Binding-site contacts:
Ligand atom N7 contacts residue CYS319 of chain 1.B at 3.0 Å (h-bond).
Ligand atom PA contacts residue THR134 of chain 1.A at 3.4 Å.
Ligand atom PG contacts residue CA1 of chain 1.F at 3.2 Å.
Ligand atom O2B contacts residue PHE129 of chain 1.A at 3.7 Å.
Ligand atom N6 contacts residue CYS319 of chain 1.B at 3.1 Å (h-bond).
Ligand atom O2A contacts residue THR134 of chain 1.A at 3.0 Å (h-bond).
Ligand atom O2G contacts residue CA1 of chain 1.F at 2.1 Å.
Ligand atom O2B contacts residue GLY132 of chain 1.A at 3.4 Å (h-bond).
Ligand atom C8 contacts residue LEU320 of chain 1.B at 3.8 Å (hydrophobic).
Ligand atom N7 contacts residue LEU320 of chain 1.B at 3.8 Å.
Ligand atom O2A contacts residue GLY132 of chain 1.A at 3.2 Å.
Ligand atom O5' contacts residue GLY132 of chain 1.A at 3.5 Å.
Ligand atom O1A contacts residue GLN135 of chain 1.A at 3.8 Å.
Ligand atom C5 contacts residue CYS319 of chain 1.B at 3.5 Å (hydrophobic).
Ligand atom O1B contacts residue CA1 of chain 1.F at 2.3 Å.
Ligand atom N7 contacts residue PRO318 of chain 1.B at 3.7 Å.
Ligand atom O3' contacts residue ARG130 of chain 1.A at 3.7 Å.
Ligand atom N6 contacts residue ARG170 of chain 1.A at 3.3 Å (salt-bridge).
Ligand atom N3B contacts residue PHE129 of chain 1.A at 2.8 Å (h-bond).
Ligand atom O1A contacts residue THR134 of chain 1.A at 2.7 Å (h-bond).
Ligand atom C2' contacts residue SER317 of chain 1.B at 3.2 Å.
Ligand atom N1 contacts residue PRO321 of chain 1.B at 3.6 Å.
Ligand atom C8 contacts residue PRO318 of chain 1.B at 3.7 Å (hydrophobic).
Ligand atom O2B contacts residue LYS133 of chain 1.A at 3.6 Å.
Ligand atom C8 contacts residue SER317 of chain 1.B at 3.4 Å.
Ligand atom C5' contacts residue SER317 of chain 1.B at 3.4 Å.
Ligand atom O2B contacts residue ARG130 of chain 1.A at 3.6 Å.
Ligand atom O1G contacts residue ALA293 of chain 1.B at 3.9 Å.
Ligand atom O3G contacts residue HIS294 of chain 1.B at 3.2 Å.
Ligand atom C6 contacts residue CYS319 of chain 1.B at 3.6 Å (hydrophobic).
Ligand atom C2 contacts residue PRO321 of chain 1.B at 3.7 Å (hydrophobic).
Ligand atom O2' contacts residue LEU320 of chain 1.B at 3.7 Å.
Ligand atom O1G contacts residue HIS294 of chain 1.B at 3.5 Å (h-bond).
Ligand atom C3' contacts residue SER317 of chain 1.B at 3.8 Å.
Ligand atom PB contacts residue PHE129 of chain 1.A at 3.8 Å.
Ligand atom PB contacts residue CA1 of chain 1.F at 3.6 Å.
Ligand atom O3G contacts residue CA1 of chain 1.F at 3.3 Å.
Ligand atom O3' contacts residue ARG310 of chain 1.A at 2.8 Å (salt-bridge).
Ligand atom O2A contacts residue LYS133 of chain 1.A at 2.6 Å (salt-bridge).
Ligand atom O2B contacts residue THR131 of chain 1.A at 3.4 Å (h-bond).

Sequence of chain 1.B:
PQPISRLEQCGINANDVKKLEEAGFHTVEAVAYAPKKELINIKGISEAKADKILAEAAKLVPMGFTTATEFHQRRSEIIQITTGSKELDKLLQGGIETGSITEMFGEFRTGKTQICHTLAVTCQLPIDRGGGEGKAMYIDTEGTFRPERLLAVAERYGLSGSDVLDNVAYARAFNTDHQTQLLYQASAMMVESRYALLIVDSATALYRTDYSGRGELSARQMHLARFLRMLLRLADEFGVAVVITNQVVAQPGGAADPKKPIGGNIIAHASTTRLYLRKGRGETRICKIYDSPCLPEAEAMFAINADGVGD

Sequence of chain 1.A:
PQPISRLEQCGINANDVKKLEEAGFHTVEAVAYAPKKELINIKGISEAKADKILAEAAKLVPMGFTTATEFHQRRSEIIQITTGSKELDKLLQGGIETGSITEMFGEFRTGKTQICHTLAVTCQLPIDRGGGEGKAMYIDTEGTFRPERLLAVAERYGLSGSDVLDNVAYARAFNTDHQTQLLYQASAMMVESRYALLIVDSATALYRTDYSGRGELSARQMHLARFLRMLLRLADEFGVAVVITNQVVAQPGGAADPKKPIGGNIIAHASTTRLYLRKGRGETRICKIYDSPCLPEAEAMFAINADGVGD

This protein binds this small molecule.
Small molecule (SMILES): Nc1ncnc2c1ncn2[C@@H]1O[C@H](CO[P](=O)(O)O[P](=O)(O)NP(=O)(O)O)[C@@H](O)[C@H]1O